Binding-site contacts:
Ligand atom C4 contacts residue ASN592 of chain 1.C at 4.3 Å.
Ligand atom C3 contacts residue ASN592 of chain 1.C at 3.8 Å.
Ligand atom O7 contacts residue ASN592 of chain 1.C at 3.5 Å (h-bond).
Ligand atom C1 contacts residue ASN592 of chain 1.C at 1.5 Å.
Ligand atom C8 contacts residue ASN592 of chain 1.C at 4.3 Å.
Ligand atom C5 contacts residue ASN592 of chain 1.C at 3.8 Å.
Ligand atom O5 contacts residue ASN592 of chain 1.C at 2.5 Å (h-bond).
Ligand atom N2 contacts residue ASN592 of chain 1.C at 2.8 Å (h-bond).
Ligand atom C7 contacts residue ASN592 of chain 1.C at 3.3 Å.
Ligand atom C2 contacts residue ASN592 of chain 1.C at 2.5 Å.

Sequence of chain 1.C:
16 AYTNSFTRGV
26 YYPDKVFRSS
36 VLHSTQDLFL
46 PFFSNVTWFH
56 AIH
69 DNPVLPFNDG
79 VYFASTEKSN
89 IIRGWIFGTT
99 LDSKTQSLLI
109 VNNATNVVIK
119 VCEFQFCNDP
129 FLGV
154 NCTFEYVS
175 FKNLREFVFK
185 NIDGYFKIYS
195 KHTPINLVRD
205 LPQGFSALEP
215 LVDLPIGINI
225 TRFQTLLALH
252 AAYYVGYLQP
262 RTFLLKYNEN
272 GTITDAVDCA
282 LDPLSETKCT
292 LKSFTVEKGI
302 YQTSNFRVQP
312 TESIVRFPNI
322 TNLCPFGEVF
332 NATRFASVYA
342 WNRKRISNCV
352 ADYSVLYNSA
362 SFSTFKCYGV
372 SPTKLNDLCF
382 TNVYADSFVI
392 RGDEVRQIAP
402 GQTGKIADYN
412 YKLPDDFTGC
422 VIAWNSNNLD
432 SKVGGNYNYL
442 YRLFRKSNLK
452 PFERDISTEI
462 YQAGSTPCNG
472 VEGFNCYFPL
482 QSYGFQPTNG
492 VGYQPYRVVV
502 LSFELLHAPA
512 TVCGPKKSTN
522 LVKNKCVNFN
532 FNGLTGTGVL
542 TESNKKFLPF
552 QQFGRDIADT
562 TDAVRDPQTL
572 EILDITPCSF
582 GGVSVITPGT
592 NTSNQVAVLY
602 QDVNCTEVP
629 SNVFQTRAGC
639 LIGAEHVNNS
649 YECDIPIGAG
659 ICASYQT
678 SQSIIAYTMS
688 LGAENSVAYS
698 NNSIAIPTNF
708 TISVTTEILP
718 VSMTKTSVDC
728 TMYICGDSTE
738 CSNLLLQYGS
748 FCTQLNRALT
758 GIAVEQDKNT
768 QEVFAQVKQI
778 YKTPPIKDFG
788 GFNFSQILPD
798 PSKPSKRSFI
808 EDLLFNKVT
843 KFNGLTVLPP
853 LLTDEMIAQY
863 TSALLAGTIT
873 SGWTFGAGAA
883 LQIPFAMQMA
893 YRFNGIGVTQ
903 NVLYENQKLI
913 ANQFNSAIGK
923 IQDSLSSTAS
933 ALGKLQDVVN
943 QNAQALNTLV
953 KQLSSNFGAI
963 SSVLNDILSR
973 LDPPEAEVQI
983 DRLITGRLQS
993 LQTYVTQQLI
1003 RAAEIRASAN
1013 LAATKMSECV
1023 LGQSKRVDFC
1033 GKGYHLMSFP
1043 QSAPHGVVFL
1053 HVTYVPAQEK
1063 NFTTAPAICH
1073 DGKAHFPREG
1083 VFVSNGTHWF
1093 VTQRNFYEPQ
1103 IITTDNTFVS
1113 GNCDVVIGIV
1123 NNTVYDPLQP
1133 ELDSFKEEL

This small molecule binds to this protein.
Small molecule (SMILES): CC(=O)N[C@@H]1[C@@H](O)[C@H](O)[C@@H](CO)O[C@H]1O